This small molecule binds to this protein.
Small molecule (SMILES): CC(=O)N[C@@H]1[C@@H](O)[C@H](O)[C@@H](CO)O[C@H]1O

Binding-site contacts:
Ligand atom C4 contacts residue ASN153 of chain 35.E at 4.2 Å.
Ligand atom O5 contacts residue HIS158 of chain 35.E at 3.1 Å.
Ligand atom O5 contacts residue THR155 of chain 35.E at 3.8 Å.
Ligand atom C6 contacts residue THR155 of chain 35.E at 4.4 Å.
Ligand atom N2 contacts residue HIS149 of chain 35.E at 3.4 Å.
Ligand atom C1 contacts residue HIS149 of chain 35.E at 4.2 Å.
Ligand atom O7 contacts residue THR155 of chain 35.E at 4.1 Å.
Ligand atom O5 contacts residue ASN153 of chain 35.E at 2.4 Å (h-bond).
Ligand atom C1 contacts residue HIS158 of chain 35.E at 3.8 Å.
Ligand atom C1 contacts residue ASN153 of chain 35.E at 1.4 Å.
Ligand atom C6 contacts residue HIS158 of chain 35.E at 4.3 Å.
Ligand atom O6 contacts residue LYS157 of chain 35.E at 4.2 Å.
Ligand atom C5 contacts residue HIS158 of chain 35.E at 4.3 Å.
Ligand atom C2 contacts residue ASN153 of chain 35.E at 2.5 Å.
Ligand atom O3 contacts residue HIS149 of chain 35.E at 4.1 Å.
Ligand atom C3 contacts residue ASN153 of chain 35.E at 3.8 Å.
Ligand atom C8 contacts residue GLY102 of chain 38.E at 4.2 Å.
Ligand atom C5 contacts residue ASN153 of chain 35.E at 3.7 Å.
Ligand atom C1 contacts residue THR155 of chain 35.E at 3.9 Å.
Ligand atom C7 contacts residue ASN153 of chain 35.E at 3.5 Å.
Ligand atom C5 contacts residue THR155 of chain 35.E at 3.9 Å.
Ligand atom O6 contacts residue HIS158 of chain 35.E at 3.8 Å.
Ligand atom O5 contacts residue GLY156 of chain 35.E at 4.3 Å.
Ligand atom N2 contacts residue ASN153 of chain 35.E at 2.9 Å (h-bond).
Ligand atom O7 contacts residue ASN153 of chain 35.E at 3.8 Å.
Ligand atom C6 contacts residue LYS157 of chain 35.E at 4.2 Å.
Ligand atom C2 contacts residue HIS149 of chain 35.E at 3.6 Å.

Sequence of chain 38.E:
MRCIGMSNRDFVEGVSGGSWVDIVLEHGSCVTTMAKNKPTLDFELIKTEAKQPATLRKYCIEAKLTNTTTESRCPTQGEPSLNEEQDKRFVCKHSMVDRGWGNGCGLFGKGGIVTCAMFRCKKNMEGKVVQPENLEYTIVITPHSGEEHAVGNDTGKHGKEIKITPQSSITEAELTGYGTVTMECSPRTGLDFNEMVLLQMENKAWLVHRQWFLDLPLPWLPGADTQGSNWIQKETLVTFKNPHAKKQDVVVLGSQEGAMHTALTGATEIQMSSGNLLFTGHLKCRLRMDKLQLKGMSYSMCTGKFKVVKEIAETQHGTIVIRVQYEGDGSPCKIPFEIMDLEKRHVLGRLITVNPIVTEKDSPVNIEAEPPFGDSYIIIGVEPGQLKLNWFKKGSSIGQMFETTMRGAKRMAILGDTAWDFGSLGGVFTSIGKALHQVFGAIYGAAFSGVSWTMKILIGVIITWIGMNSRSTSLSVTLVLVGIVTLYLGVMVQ

Sequence of chain 35.E:
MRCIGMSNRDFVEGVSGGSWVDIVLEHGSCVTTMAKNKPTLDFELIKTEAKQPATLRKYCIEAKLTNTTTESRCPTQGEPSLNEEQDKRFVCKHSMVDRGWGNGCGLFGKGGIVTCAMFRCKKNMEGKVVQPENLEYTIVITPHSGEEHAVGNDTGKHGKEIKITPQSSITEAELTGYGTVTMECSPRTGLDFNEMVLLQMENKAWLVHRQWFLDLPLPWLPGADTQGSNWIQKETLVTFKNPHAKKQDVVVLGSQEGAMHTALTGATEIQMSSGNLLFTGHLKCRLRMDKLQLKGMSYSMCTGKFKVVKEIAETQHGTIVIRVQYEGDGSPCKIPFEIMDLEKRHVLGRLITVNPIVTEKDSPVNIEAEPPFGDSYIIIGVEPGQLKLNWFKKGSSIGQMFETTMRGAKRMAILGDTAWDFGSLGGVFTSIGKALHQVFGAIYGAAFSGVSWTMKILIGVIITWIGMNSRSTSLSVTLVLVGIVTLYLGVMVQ